Sequence of chain 1.A:
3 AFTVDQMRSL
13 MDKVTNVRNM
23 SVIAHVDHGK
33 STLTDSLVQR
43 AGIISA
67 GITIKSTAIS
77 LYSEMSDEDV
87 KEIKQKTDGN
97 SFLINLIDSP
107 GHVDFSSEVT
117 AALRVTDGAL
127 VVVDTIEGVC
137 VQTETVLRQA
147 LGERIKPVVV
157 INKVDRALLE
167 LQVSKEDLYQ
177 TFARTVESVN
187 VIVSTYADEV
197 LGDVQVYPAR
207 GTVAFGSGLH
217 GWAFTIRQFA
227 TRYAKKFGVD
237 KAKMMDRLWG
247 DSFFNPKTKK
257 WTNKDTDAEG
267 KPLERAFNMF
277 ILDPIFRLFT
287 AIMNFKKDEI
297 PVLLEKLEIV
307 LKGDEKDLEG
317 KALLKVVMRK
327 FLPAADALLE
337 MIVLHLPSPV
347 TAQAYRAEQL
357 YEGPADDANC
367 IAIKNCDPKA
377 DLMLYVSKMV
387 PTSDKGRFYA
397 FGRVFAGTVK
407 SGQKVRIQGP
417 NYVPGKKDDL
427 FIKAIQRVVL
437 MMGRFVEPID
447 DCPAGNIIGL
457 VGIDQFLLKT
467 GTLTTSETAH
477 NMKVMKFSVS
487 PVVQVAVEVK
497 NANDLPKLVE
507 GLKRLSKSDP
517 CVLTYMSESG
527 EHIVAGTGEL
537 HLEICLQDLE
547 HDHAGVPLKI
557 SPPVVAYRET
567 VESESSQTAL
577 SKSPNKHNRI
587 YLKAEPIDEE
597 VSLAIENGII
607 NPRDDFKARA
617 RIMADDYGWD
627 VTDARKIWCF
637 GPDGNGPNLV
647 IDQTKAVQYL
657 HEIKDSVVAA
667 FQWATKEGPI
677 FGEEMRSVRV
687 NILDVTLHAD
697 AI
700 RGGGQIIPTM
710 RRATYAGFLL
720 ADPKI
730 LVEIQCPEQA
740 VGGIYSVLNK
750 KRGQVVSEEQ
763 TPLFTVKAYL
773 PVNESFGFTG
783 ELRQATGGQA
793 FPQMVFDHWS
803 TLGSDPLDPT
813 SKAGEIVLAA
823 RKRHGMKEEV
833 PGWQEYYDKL

Binding-site contacts:
Ligand atom C18 contacts residue PHE798 of chain 1.A at 2.2 Å (hydrophobic).
Ligand atom O19 contacts residue VAL560 of chain 1.A at 3.7 Å.
Ligand atom C13 contacts residue VAL560 of chain 1.A at 2.5 Å (hydrophobic).
Ligand atom C2 contacts residue PHE798 of chain 1.A at 2.8 Å (hydrophobic).
Ligand atom C22 contacts residue PHE798 of chain 1.A at 2.6 Å (hydrophobic).
Ligand atom O19 contacts residue ALA562 of chain 1.A at 1.5 Å (h-bond).
Ligand atom C11 contacts residue VAL561 of chain 1.A at 3.5 Å (hydrophobic).
Ligand atom O57 contacts residue VAL797 of chain 1.A at 1.7 Å.
Ligand atom C18 contacts residue TRP801 of chain 1.A at 3.5 Å (hydrophobic).
Ligand atom C9 contacts residue ALA562 of chain 1.A at 3.8 Å (hydrophobic).
Ligand atom C24 contacts residue PHE798 of chain 1.A at 2.5 Å (hydrophobic).
Ligand atom C3 contacts residue PHE798 of chain 1.A at 3.2 Å (hydrophobic).
Ligand atom C9 contacts residue PHE798 of chain 1.A at 2.8 Å (hydrophobic).
Ligand atom C21 contacts residue VAL560 of chain 1.A at 3.6 Å (hydrophobic).
Ligand atom O17 contacts residue PHE798 of chain 1.A at 2.8 Å.
Ligand atom C7 contacts residue PHE798 of chain 1.A at 2.7 Å (hydrophobic).
Ligand atom C20 contacts residue PRO559 of chain 1.A at 3.1 Å (hydrophobic).
Ligand atom C18 contacts residue ALA562 of chain 1.A at 3.6 Å (hydrophobic).
Ligand atom C8 contacts residue PHE798 of chain 1.A at 3.4 Å (hydrophobic).
Ligand atom C55 contacts residue VAL797 of chain 1.A at 3.6 Å (hydrophobic).
Ligand atom C20 contacts residue VAL560 of chain 1.A at 2.1 Å (hydrophobic).
Ligand atom C21 contacts residue PRO559 of chain 1.A at 3.3 Å (hydrophobic).
Ligand atom C53 contacts residue PHE798 of chain 1.A at 3.0 Å (hydrophobic).
Ligand atom C54 contacts residue VAL797 of chain 1.A at 3.0 Å (hydrophobic).
Ligand atom C21 contacts residue GLN490 of chain 1.A at 2.9 Å.
Ligand atom C10 contacts residue PHE798 of chain 1.A at 1.9 Å (hydrophobic).
Ligand atom C16 contacts residue PHE798 of chain 1.A at 1.8 Å (hydrophobic).
Ligand atom C12 contacts residue PHE798 of chain 1.A at 3.4 Å (hydrophobic).
Ligand atom C4 contacts residue VAL560 of chain 1.A at 3.7 Å (hydrophobic).
Ligand atom C21 contacts residue TYR521 of chain 1.A at 2.9 Å (hydrophobic).
Ligand atom C53 contacts residue VAL797 of chain 1.A at 2.6 Å (hydrophobic).
Ligand atom C52 contacts residue PHE798 of chain 1.A at 3.7 Å (hydrophobic).
Ligand atom C24 contacts residue TRP801 of chain 1.A at 3.7 Å (hydrophobic).
Ligand atom O19 contacts residue VAL561 of chain 1.A at 2.4 Å.
Ligand atom C6 contacts residue PHE798 of chain 1.A at 2.1 Å (hydrophobic).
Ligand atom O57 contacts residue PHE798 of chain 1.A at 2.9 Å (h-bond).
Ligand atom C3 contacts residue ALA562 of chain 1.A at 3.7 Å (hydrophobic).
Ligand atom O60 contacts residue MET796 of chain 1.A at 3.6 Å (h-bond).
Ligand atom C20 contacts residue VAL561 of chain 1.A at 3.5 Å (hydrophobic).
Ligand atom C11 contacts residue ALA562 of chain 1.A at 2.4 Å (hydrophobic).

A protein and the small-molecule ligand that binds it are described below.
Small molecule (SMILES): CO[C@H]1[C@@H](O)[C@H](O)[C@H](OC[C@@]23C[C@@H]4[C@H](C)CC[C@H]4[C@@]4(C=O)C[C@@H]2CC(C(C)C)[C@@]34C(=O)O)O[C@@H]1C